This protein binds this small molecule.
Small molecule (SMILES): O=C(O)[C@@H](O)[C@H](O)[C@H](O)COP(=O)(O)O

Binding-site contacts:
Ligand atom O1 contacts residue HIS89 of chain 2.A at 3.2 Å.
Ligand atom P contacts residue TYR161 of chain 2.A at 3.5 Å.
Ligand atom C2 contacts residue TYR100 of chain 2.A at 3.2 Å (hydrophobic).
Ligand atom O3P contacts residue TYR53 of chain 2.A at 2.4 Å (h-bond).
Ligand atom O2 contacts residue ALA70 of chain 2.A at 3.7 Å.
Ligand atom C1 contacts residue TYR100 of chain 2.A at 3.0 Å (hydrophobic).
Ligand atom C1 contacts residue HIS137 of chain 2.A at 3.9 Å.
Ligand atom O1P contacts residue TYR161 of chain 2.A at 2.5 Å (h-bond).
Ligand atom C1 contacts residue GLU98 of chain 2.A at 3.3 Å.
Ligand atom O1 contacts residue GLU98 of chain 2.A at 3.3 Å (salt-bridge).
Ligand atom O3P contacts residue TYR161 of chain 2.A at 3.6 Å.
Ligand atom P contacts residue TYR53 of chain 2.A at 3.8 Å.
Ligand atom O1A contacts residue TYR100 of chain 2.A at 3.6 Å (h-bond).
Ligand atom O3P contacts residue LYS87 of chain 2.A at 3.7 Å.
Ligand atom O2P contacts residue GLY88 of chain 2.A at 3.0 Å (h-bond).
Ligand atom O1P contacts residue HIS89 of chain 2.A at 3.4 Å.
Ligand atom O3 contacts residue HIS89 of chain 2.A at 3.9 Å.
Ligand atom C4 contacts residue VAL55 of chain 2.A at 4.0 Å (hydrophobic).
Ligand atom C4 contacts residue THR72 of chain 2.A at 3.3 Å.
Ligand atom C1 contacts residue ALA151 of chain 2.A at 4.1 Å (hydrophobic).
Ligand atom O2P contacts residue TYR161 of chain 2.A at 3.7 Å.
Ligand atom O2P contacts residue HIS89 of chain 2.A at 3.0 Å (h-bond).
Ligand atom O1A contacts residue GLU98 of chain 2.A at 2.6 Å (salt-bridge).
Ligand atom O2P contacts residue THR86 of chain 2.A at 4.0 Å.
Ligand atom O1A contacts residue TYR153 of chain 2.A at 3.3 Å.
Ligand atom O5 contacts residue THR86 of chain 2.A at 3.3 Å.
Ligand atom O1A contacts residue ALA151 of chain 2.A at 3.3 Å.
Ligand atom O4 contacts residue THR72 of chain 2.A at 2.7 Å (h-bond).
Ligand atom O4 contacts residue TYR100 of chain 2.A at 4.0 Å.
Ligand atom C5 contacts residue VAL55 of chain 2.A at 3.8 Å (hydrophobic).
Ligand atom O4 contacts residue PHE149 of chain 2.A at 3.6 Å.
Ligand atom O1 contacts residue TYR100 of chain 2.A at 3.0 Å (h-bond).
Ligand atom P contacts residue THR86 of chain 2.A at 4.1 Å.
Ligand atom O5 contacts residue TYR53 of chain 2.A at 3.8 Å.
Ligand atom O1 contacts residue HIS137 of chain 2.A at 3.1 Å (h-bond).
Ligand atom C5 contacts residue THR86 of chain 2.A at 4.0 Å.
Ligand atom C3 contacts residue TYR100 of chain 2.A at 3.8 Å (hydrophobic).
Ligand atom P contacts residue HIS89 of chain 2.A at 3.8 Å.
Ligand atom O4 contacts residue THR86 of chain 2.A at 4.0 Å.
Ligand atom C5 contacts residue TYR53 of chain 2.A at 3.4 Å (hydrophobic).

Sequence of chain 2.A:
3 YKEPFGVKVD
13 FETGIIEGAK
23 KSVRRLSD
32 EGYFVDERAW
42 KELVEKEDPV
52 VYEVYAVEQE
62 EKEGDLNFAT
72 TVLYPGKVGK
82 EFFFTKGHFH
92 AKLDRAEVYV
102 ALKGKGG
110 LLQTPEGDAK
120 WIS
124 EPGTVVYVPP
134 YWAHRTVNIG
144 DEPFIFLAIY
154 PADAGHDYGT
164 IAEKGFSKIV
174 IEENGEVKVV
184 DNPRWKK